Binding-site contacts:
Ligand atom F03 contacts residue ASN85 of chain 1.A at 3.1 Å.
Ligand atom C21 contacts residue VAL83 of chain 1.A at 3.8 Å (hydrophobic).
Ligand atom F01 contacts residue N5W1 of chain 1.C at 3.1 Å.
Ligand atom C18 contacts residue LEU76 of chain 1.A at 3.6 Å (hydrophobic).
Ligand atom C18 contacts residue THR65 of chain 1.A at 3.2 Å.
Ligand atom C02 contacts residue VAL82 of chain 1.A at 3.8 Å (hydrophobic).
Ligand atom C19 contacts residue THR65 of chain 1.A at 3.4 Å.
Ligand atom C02 contacts residue ASN85 of chain 1.A at 3.6 Å.
Ligand atom C02 contacts residue N5W1 of chain 1.C at 3.8 Å.
Ligand atom C11 contacts residue LEU76 of chain 1.A at 3.9 Å (hydrophobic).
Ligand atom C06 contacts residue VAL83 of chain 1.A at 3.6 Å (hydrophobic).
Ligand atom C16 contacts residue ASN74 of chain 1.A at 2.7 Å.
Ligand atom F04 contacts residue VAL82 of chain 1.A at 3.2 Å.
Ligand atom C06 contacts residue N5W1 of chain 1.C at 3.5 Å.
Ligand atom C07 contacts residue MET62 of chain 1.A at 3.6 Å (hydrophobic).
Ligand atom C19 contacts residue PRO285 of chain 1.A at 3.8 Å (hydrophobic).
Ligand atom C05 contacts residue VAL82 of chain 1.A at 3.6 Å (hydrophobic).
Ligand atom C05 contacts residue N5W1 of chain 1.C at 3.6 Å.
Ligand atom C07 contacts residue VAL83 of chain 1.A at 3.6 Å (hydrophobic).
Ligand atom F03 contacts residue VAL82 of chain 1.A at 3.9 Å.
Ligand atom C22 contacts residue N5W1 of chain 1.C at 3.4 Å.
Ligand atom C13 contacts residue PRO285 of chain 1.A at 3.7 Å (hydrophobic).
Ligand atom C22 contacts residue VAL82 of chain 1.A at 3.5 Å (hydrophobic).
Ligand atom C08 contacts residue VAL83 of chain 1.A at 3.9 Å (hydrophobic).
Ligand atom C08 contacts residue N5W1 of chain 1.C at 3.5 Å.
Ligand atom C06 contacts residue HEM1 of chain 1.F at 3.8 Å.
Ligand atom C16 contacts residue LEU76 of chain 1.A at 3.8 Å (hydrophobic).
Ligand atom F01 contacts residue HEM1 of chain 1.F at 3.6 Å.
Ligand atom C09 contacts residue VAL83 of chain 1.A at 3.8 Å (hydrophobic).
Ligand atom C15 contacts residue ASN74 of chain 1.A at 2.8 Å.
Ligand atom F04 contacts residue THR229 of chain 1.A at 3.6 Å.
Ligand atom C12 contacts residue THR65 of chain 1.A at 3.9 Å.
Ligand atom C07 contacts residue N5W1 of chain 1.C at 3.5 Å.
Ligand atom N17 contacts residue THR65 of chain 1.A at 3.2 Å (h-bond).
Ligand atom F03 contacts residue HEM1 of chain 1.F at 3.6 Å.
Ligand atom C21 contacts residue N5W1 of chain 1.C at 3.6 Å.
Ligand atom F04 contacts residue ASN85 of chain 1.A at 3.0 Å.
Ligand atom C20 contacts residue VAL83 of chain 1.A at 3.6 Å (hydrophobic).
Ligand atom C13 contacts residue THR65 of chain 1.A at 3.8 Å.
Ligand atom N17 contacts residue LEU76 of chain 1.A at 3.4 Å.

Sequence of chain 1.A:
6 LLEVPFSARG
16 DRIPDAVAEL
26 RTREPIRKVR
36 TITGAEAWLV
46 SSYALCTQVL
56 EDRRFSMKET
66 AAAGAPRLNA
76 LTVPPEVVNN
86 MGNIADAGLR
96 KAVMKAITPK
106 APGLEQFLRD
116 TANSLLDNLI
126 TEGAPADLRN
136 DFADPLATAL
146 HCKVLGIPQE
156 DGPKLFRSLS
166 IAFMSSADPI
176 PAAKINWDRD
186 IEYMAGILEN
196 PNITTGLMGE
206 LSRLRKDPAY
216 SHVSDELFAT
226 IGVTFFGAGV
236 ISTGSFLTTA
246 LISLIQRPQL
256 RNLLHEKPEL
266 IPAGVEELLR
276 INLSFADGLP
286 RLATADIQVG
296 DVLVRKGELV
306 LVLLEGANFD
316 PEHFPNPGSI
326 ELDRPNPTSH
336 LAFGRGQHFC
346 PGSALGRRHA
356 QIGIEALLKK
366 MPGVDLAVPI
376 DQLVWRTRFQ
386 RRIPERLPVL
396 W

A protein and the small-molecule ligand that binds it are described below.
Small molecule (SMILES): FC(F)(F)c1ccc(-c2ccc(Cn3ccnc3)cc2)cc1